Binding-site contacts:
Ligand atom O7 contacts residue SER251 of chain 1.H at 2.9 Å (h-bond).
Ligand atom N2 contacts residue ASN252 of chain 1.H at 3.0 Å (h-bond).
Ligand atom C6 contacts residue PHE208 of chain 1.H at 3.6 Å (hydrophobic).
Ligand atom O6 contacts residue PHE208 of chain 1.H at 3.3 Å.
Ligand atom O5 contacts residue PHE208 of chain 1.H at 3.7 Å.
Ligand atom O6 contacts residue SER207 of chain 1.H at 4.2 Å.
Ligand atom C8 contacts residue SER251 of chain 1.H at 4.0 Å.
Ligand atom C5 contacts residue ASN252 of chain 1.H at 3.6 Å.
Ligand atom C1 contacts residue ASN252 of chain 1.H at 1.4 Å.
Ligand atom C2 contacts residue ASN252 of chain 1.H at 2.6 Å.
Ligand atom C3 contacts residue ASN252 of chain 1.H at 3.9 Å.
Ligand atom C8 contacts residue ASP211 of chain 1.H at 3.5 Å.
Ligand atom C5 contacts residue PHE208 of chain 1.H at 4.3 Å (hydrophobic).
Ligand atom C7 contacts residue ASN252 of chain 1.H at 4.1 Å.
Ligand atom C6 contacts residue SER248 of chain 1.H at 4.3 Å.
Ligand atom N2 contacts residue SER251 of chain 1.H at 4.0 Å.
Ligand atom O6 contacts residue ASP211 of chain 1.H at 4.0 Å.
Ligand atom C7 contacts residue SER251 of chain 1.H at 3.5 Å.
Ligand atom O5 contacts residue ASN252 of chain 1.H at 2.3 Å (h-bond).
Ligand atom C7 contacts residue ASP211 of chain 1.H at 4.4 Å.
Ligand atom C4 contacts residue ASN252 of chain 1.H at 4.3 Å.

Sequence of chain 1.H:
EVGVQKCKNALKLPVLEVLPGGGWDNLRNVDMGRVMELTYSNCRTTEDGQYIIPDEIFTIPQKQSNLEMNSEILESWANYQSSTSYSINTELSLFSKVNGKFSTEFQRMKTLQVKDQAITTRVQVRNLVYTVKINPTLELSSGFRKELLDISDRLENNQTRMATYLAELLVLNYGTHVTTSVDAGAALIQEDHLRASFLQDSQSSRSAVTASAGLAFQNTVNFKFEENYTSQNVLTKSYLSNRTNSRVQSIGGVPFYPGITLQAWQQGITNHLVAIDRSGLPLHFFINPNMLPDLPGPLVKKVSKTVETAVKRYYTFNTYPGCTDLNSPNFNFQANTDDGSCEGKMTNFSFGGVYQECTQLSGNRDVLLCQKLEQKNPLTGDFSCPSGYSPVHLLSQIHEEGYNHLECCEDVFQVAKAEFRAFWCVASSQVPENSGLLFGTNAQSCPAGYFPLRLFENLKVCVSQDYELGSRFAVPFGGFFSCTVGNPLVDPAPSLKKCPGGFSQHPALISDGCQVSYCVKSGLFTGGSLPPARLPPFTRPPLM

The small molecule below binds the protein below.
Small molecule (SMILES): CC(=O)N[C@H]1[C@H](O[C@H]2[C@H](O)[C@@H](NC(C)=O)CO[C@@H]2CO)O[C@H](CO)[C@@H](O)[C@@H]1O